Sequence of chain 21.H:
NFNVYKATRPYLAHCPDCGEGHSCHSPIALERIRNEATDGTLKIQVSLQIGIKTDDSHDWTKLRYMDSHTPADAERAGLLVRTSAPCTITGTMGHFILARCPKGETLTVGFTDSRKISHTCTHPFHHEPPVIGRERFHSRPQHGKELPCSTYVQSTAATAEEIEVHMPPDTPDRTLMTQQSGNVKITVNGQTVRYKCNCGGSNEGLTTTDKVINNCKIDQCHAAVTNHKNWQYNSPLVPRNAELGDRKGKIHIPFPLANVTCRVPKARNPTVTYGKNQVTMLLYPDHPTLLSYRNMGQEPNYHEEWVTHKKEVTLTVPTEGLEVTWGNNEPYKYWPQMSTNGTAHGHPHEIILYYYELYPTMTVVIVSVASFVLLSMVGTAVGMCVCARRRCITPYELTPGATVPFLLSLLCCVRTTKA

Binding-site contacts:
Ligand atom C7 contacts residue ASN259 of chain 21.H at 3.1 Å.
Ligand atom C6 contacts residue LYS115 of chain 21.G at 4.1 Å.
Ligand atom C5 contacts residue THR116 of chain 21.G at 4.5 Å.
Ligand atom O7 contacts residue LYS181 of chain 21.G at 4.2 Å.
Ligand atom C5 contacts residue ASN259 of chain 21.H at 3.6 Å.
Ligand atom O5 contacts residue ASN259 of chain 21.H at 2.3 Å (h-bond).
Ligand atom C2 contacts residue ASN259 of chain 21.H at 2.4 Å.
Ligand atom C1 contacts residue ASN259 of chain 21.H at 1.4 Å.
Ligand atom O6 contacts residue THR116 of chain 21.G at 3.3 Å.
Ligand atom C8 contacts residue ASN259 of chain 21.H at 4.4 Å.
Ligand atom C6 contacts residue THR116 of chain 21.G at 3.8 Å.
Ligand atom N2 contacts residue ASN259 of chain 21.H at 2.9 Å (h-bond).
Ligand atom O7 contacts residue ASN259 of chain 21.H at 2.9 Å (h-bond).
Ligand atom O6 contacts residue LYS115 of chain 21.G at 4.2 Å.
Ligand atom C3 contacts residue ASN259 of chain 21.H at 3.8 Å.
Ligand atom O5 contacts residue THR116 of chain 21.G at 3.9 Å.
Ligand atom C4 contacts residue ASN259 of chain 21.H at 4.2 Å.

A protein and the small-molecule ligand that binds it are described below.
Small molecule (SMILES): CC(=O)N[C@@H]1[C@@H](O)[C@H](O)[C@@H](CO)O[C@H]1O

Sequence of chain 21.G:
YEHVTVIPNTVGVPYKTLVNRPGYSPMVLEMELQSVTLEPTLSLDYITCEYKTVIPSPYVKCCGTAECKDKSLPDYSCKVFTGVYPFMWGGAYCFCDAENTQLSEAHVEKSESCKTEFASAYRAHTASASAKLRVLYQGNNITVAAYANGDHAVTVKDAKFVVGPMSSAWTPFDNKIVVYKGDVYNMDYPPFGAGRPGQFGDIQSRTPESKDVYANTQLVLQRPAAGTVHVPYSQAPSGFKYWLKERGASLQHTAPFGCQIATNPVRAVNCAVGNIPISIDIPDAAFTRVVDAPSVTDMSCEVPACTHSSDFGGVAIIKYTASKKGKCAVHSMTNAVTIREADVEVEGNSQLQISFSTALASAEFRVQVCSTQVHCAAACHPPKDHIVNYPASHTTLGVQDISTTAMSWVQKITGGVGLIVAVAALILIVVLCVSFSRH